Binding-site contacts:
Ligand atom C5 contacts residue ASN396 of chain 1.B at 3.6 Å.
Ligand atom C1 contacts residue ASN396 of chain 1.B at 1.4 Å.
Ligand atom C7 contacts residue ASN396 of chain 1.B at 3.9 Å.
Ligand atom N2 contacts residue ASN396 of chain 1.B at 3.0 Å (h-bond).
Ligand atom C3 contacts residue ASN396 of chain 1.B at 3.8 Å.
Ligand atom O7 contacts residue ASN396 of chain 1.B at 4.4 Å.
Ligand atom O5 contacts residue ASN396 of chain 1.B at 2.3 Å (h-bond).
Ligand atom C4 contacts residue ASN396 of chain 1.B at 4.2 Å.
Ligand atom C2 contacts residue ASN396 of chain 1.B at 2.5 Å.

A protein and the small-molecule ligand that binds it are described below.
Small molecule (SMILES): CC(=O)N[C@H]1[C@H](O[C@H]2[C@H](O)[C@@H](NC(C)=O)CO[C@@H]2CO)O[C@H](CO)[C@@H](O[C@@H]2O[C@H](CO)[C@@H](O)[C@H](O)[C@@H]2O)[C@@H]1O

Sequence of chain 1.B:
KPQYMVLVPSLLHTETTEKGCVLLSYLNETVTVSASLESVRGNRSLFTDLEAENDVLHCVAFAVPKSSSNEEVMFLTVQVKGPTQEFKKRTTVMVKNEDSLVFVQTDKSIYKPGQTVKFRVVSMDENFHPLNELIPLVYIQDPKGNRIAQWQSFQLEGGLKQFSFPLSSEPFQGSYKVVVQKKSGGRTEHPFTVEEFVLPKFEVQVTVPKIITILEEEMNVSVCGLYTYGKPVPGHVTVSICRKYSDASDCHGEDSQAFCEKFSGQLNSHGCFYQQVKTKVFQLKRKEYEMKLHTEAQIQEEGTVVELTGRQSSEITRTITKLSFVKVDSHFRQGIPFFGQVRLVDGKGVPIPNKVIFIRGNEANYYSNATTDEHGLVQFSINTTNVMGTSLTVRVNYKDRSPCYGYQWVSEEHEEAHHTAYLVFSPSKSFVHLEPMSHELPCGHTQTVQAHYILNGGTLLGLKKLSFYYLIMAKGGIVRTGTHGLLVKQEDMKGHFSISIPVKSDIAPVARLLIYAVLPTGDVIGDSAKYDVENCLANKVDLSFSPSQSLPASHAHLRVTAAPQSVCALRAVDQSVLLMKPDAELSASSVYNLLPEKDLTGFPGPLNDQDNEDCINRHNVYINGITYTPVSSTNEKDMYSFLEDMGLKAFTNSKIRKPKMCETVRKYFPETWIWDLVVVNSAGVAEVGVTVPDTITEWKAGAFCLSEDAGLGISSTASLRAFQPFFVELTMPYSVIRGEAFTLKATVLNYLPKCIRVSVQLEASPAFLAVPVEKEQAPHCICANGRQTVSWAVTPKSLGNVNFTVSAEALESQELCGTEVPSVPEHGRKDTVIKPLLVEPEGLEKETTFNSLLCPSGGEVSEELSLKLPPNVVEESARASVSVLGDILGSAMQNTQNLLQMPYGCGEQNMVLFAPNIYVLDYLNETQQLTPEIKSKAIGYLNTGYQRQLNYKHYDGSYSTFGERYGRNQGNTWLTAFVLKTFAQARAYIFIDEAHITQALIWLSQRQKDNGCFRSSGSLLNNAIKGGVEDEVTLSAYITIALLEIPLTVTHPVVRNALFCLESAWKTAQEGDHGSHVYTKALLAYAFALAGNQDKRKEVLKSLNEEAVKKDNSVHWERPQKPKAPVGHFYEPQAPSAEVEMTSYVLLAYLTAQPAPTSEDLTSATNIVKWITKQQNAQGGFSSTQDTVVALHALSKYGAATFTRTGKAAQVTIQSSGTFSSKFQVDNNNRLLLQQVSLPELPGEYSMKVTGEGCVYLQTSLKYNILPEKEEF